The protein below binds the small molecule below.
Small molecule (SMILES): CNS(=O)(=O)c1cccc2cnccc12

Sequence of chain 1.A:
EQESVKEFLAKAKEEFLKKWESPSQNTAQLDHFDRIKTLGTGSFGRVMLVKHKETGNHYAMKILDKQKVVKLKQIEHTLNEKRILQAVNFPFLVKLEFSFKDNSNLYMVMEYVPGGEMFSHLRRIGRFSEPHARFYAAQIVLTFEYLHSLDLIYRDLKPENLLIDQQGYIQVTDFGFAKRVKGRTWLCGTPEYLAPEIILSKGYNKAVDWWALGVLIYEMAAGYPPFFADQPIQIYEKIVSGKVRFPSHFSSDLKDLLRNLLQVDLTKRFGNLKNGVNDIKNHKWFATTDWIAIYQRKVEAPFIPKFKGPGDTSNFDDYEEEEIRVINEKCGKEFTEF

Binding-site contacts:
Ligand atom O contacts residue GLN310 of chain 1.A at 4.4 Å.
Ligand atom C8 contacts residue TRP305 of chain 1.A at 4.0 Å (hydrophobic).
Ligand atom N1 contacts residue LYS295 of chain 1.A at 3.4 Å (salt-bridge).
Ligand atom C3 contacts residue TYR309 of chain 1.A at 3.5 Å (hydrophobic).
Ligand atom C contacts residue PHE21 of chain 1.A at 3.7 Å (hydrophobic).
Ligand atom N1 contacts residue VAL18 of chain 1.A at 3.6 Å.
Ligand atom N1 contacts residue LEU155 of chain 1.A at 3.7 Å.
Ligand atom C2 contacts residue PHE21 of chain 1.A at 3.7 Å (hydrophobic).
Ligand atom S contacts residue GLN310 of chain 1.A at 4.2 Å.
Ligand atom C5 contacts residue VAL18 of chain 1.A at 4.0 Å (hydrophobic).
Ligand atom C9 contacts residue VAL18 of chain 1.A at 3.8 Å (hydrophobic).
Ligand atom O contacts residue PHE21 of chain 1.A at 3.8 Å.
Ligand atom C4 contacts residue TYR309 of chain 1.A at 4.0 Å (hydrophobic).
Ligand atom N1 contacts residue TRP305 of chain 1.A at 4.0 Å.
Ligand atom C contacts residue VAL18 of chain 1.A at 4.2 Å (hydrophobic).
Ligand atom C6 contacts residue VAL18 of chain 1.A at 4.0 Å (hydrophobic).
Ligand atom C2 contacts residue TYR309 of chain 1.A at 3.5 Å (hydrophobic).
Ligand atom C5 contacts residue LEU155 of chain 1.A at 4.3 Å (hydrophobic).
Ligand atom O1 contacts residue TYR309 of chain 1.A at 3.6 Å.
Ligand atom C3 contacts residue PHE103 of chain 1.A at 4.3 Å (hydrophobic).
Ligand atom O1 contacts residue ILE306 of chain 1.A at 3.6 Å.
Ligand atom N contacts residue GLU16 of chain 1.A at 3.8 Å.
Ligand atom C3 contacts residue PHE21 of chain 1.A at 3.4 Å (hydrophobic).
Ligand atom C8 contacts residue VAL18 of chain 1.A at 3.7 Å (hydrophobic).
Ligand atom C6 contacts residue TYR309 of chain 1.A at 4.0 Å (hydrophobic).
Ligand atom C7 contacts residue ILE306 of chain 1.A at 3.9 Å (hydrophobic).
Ligand atom S contacts residue TYR309 of chain 1.A at 3.7 Å.
Ligand atom C5 contacts residue TYR309 of chain 1.A at 4.3 Å (hydrophobic).
Ligand atom C contacts residue GLU16 of chain 1.A at 3.6 Å.
Ligand atom O1 contacts residue GLN310 of chain 1.A at 3.2 Å (h-bond).
Ligand atom C7 contacts residue VAL18 of chain 1.A at 3.9 Å (hydrophobic).
Ligand atom C9 contacts residue GLU158 of chain 1.A at 3.9 Å.
Ligand atom C1 contacts residue TYR309 of chain 1.A at 3.6 Å (hydrophobic).
Ligand atom C7 contacts residue TRP305 of chain 1.A at 4.4 Å (hydrophobic).
Ligand atom O contacts residue TYR309 of chain 1.A at 3.5 Å.
Ligand atom C8 contacts residue ILE306 of chain 1.A at 3.9 Å (hydrophobic).
Ligand atom C9 contacts residue LYS295 of chain 1.A at 3.7 Å.
Ligand atom C9 contacts residue LEU155 of chain 1.A at 3.4 Å (hydrophobic).
Ligand atom C4 contacts residue PHE21 of chain 1.A at 4.4 Å (hydrophobic).
Ligand atom C contacts residue SER17 of chain 1.A at 3.7 Å.